Sequence of chain 1.A:
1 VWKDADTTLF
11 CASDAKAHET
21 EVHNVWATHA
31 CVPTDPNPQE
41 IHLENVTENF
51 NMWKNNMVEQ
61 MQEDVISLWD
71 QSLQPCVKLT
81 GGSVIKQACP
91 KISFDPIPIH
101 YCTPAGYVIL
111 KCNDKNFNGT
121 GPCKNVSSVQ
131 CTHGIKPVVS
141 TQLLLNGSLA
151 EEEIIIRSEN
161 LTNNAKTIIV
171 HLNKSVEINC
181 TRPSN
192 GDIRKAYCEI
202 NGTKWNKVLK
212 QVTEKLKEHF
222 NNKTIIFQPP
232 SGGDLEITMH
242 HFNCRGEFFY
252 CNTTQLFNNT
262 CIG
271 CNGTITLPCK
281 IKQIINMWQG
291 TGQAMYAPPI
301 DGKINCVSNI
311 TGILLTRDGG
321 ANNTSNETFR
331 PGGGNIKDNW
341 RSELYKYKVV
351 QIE

Binding-site contacts:
Ligand atom O5 contacts residue THR120 of chain 1.A at 3.6 Å.
Ligand atom C3 contacts residue THR120 of chain 1.A at 3.9 Å.
Ligand atom O7 contacts residue ASN118 of chain 1.A at 2.8 Å (h-bond).
Ligand atom C4 contacts residue THR120 of chain 1.A at 4.2 Å.
Ligand atom C3 contacts residue ASN118 of chain 1.A at 3.8 Å.
Ligand atom C7 contacts residue SER158 of chain 1.A at 4.2 Å.
Ligand atom O3 contacts residue NAG1 of chain 1.G at 3.4 Å.
Ligand atom O7 contacts residue ILE156 of chain 1.A at 4.3 Å.
Ligand atom C1 contacts residue ASN118 of chain 1.A at 1.4 Å.
Ligand atom C5 contacts residue ASN118 of chain 1.A at 3.7 Å.
Ligand atom C4 contacts residue ASN118 of chain 1.A at 4.2 Å.
Ligand atom C1 contacts residue THR120 of chain 1.A at 3.2 Å.
Ligand atom C6 contacts residue PRO122 of chain 1.A at 4.2 Å (hydrophobic).
Ligand atom O5 contacts residue ASN118 of chain 1.A at 2.4 Å (h-bond).
Ligand atom C7 contacts residue ASN118 of chain 1.A at 3.0 Å.
Ligand atom C8 contacts residue SER158 of chain 1.A at 2.9 Å.
Ligand atom C2 contacts residue THR120 of chain 1.A at 4.0 Å.
Ligand atom C8 contacts residue ILE156 of chain 1.A at 4.5 Å (hydrophobic).
Ligand atom O7 contacts residue HIS220 of chain 1.A at 3.9 Å.
Ligand atom C8 contacts residue LEU161 of chain 1.A at 4.5 Å (hydrophobic).
Ligand atom N2 contacts residue THR120 of chain 1.A at 4.4 Å.
Ligand atom C5 contacts residue GLY121 of chain 1.A at 4.5 Å.
Ligand atom N2 contacts residue ASN118 of chain 1.A at 2.8 Å (h-bond).
Ligand atom C8 contacts residue ASN118 of chain 1.A at 4.2 Å.
Ligand atom C5 contacts residue THR120 of chain 1.A at 3.5 Å.
Ligand atom C2 contacts residue ASN118 of chain 1.A at 2.5 Å.

A small-molecule ligand and the protein it binds are described below.
Small molecule (SMILES): CC(=O)N[C@@H]1[C@@H](O)[C@H](O)[C@@H](CO)O[C@H]1O